Binding-site contacts:
Ligand atom OXT contacts residue LEU91 of chain 1.D at 3.8 Å.
Ligand atom OD1 contacts residue THR144 of chain 1.D at 2.6 Å (h-bond).
Ligand atom O contacts residue GLY142 of chain 1.D at 3.8 Å.
Ligand atom N contacts residue PRO90 of chain 1.D at 2.9 Å (h-bond).
Ligand atom C contacts residue THR92 of chain 1.D at 3.5 Å.
Ligand atom OD2 contacts residue GLY142 of chain 1.D at 3.6 Å.
Ligand atom CD2 contacts residue VAL139 of chain 1.D at 3.8 Å (hydrophobic).
Ligand atom N contacts residue GLU191 of chain 1.D at 3.1 Å (salt-bridge).
Ligand atom OXT contacts residue THR92 of chain 1.D at 3.0 Å (h-bond).
Ligand atom C contacts residue ALA143 of chain 1.D at 3.9 Å (hydrophobic).
Ligand atom CB1 contacts residue GLU191 of chain 1.D at 3.8 Å.
Ligand atom N contacts residue THR92 of chain 1.D at 3.3 Å (h-bond).
Ligand atom CA contacts residue GLU191 of chain 1.D at 3.5 Å.
Ligand atom CA contacts residue THR92 of chain 1.D at 3.4 Å.
Ligand atom N contacts residue TYR217 of chain 1.D at 4.0 Å.
Ligand atom OD2 contacts residue ALA143 of chain 1.D at 3.1 Å (h-bond).
Ligand atom CD1 contacts residue GLU15 of chain 1.D at 3.5 Å.
Ligand atom CD contacts residue PRO90 of chain 1.D at 3.3 Å (hydrophobic).
Ligand atom C contacts residue ARG97 of chain 1.D at 3.4 Å.
Ligand atom CD1 contacts residue ASN174 of chain 1.D at 3.5 Å.
Ligand atom CD1 contacts residue TYR63 of chain 1.D at 3.2 Å (hydrophobic).
Ligand atom O contacts residue ARG97 of chain 1.D at 2.9 Å (salt-bridge).
Ligand atom OD1 contacts residue GLU191 of chain 1.D at 4.0 Å.
Ligand atom OD1 contacts residue LEU189 of chain 1.D at 4.2 Å.
Ligand atom CG1 contacts residue GLU191 of chain 1.D at 4.1 Å.
Ligand atom OXT contacts residue PRO90 of chain 1.D at 3.5 Å (h-bond).
Ligand atom CG2 contacts residue TYR63 of chain 1.D at 3.4 Å (hydrophobic).
Ligand atom CA contacts residue ALA143 of chain 1.D at 4.3 Å (hydrophobic).
Ligand atom CG contacts residue TYR63 of chain 1.D at 3.5 Å (hydrophobic).
Ligand atom CB contacts residue GLU191 of chain 1.D at 4.3 Å.
Ligand atom OD2 contacts residue THR144 of chain 1.D at 3.1 Å (h-bond).
Ligand atom OXT contacts residue TYR63 of chain 1.D at 3.8 Å.
Ligand atom CD contacts residue GLU191 of chain 1.D at 3.7 Å.
Ligand atom CA contacts residue PRO90 of chain 1.D at 4.2 Å (hydrophobic).
Ligand atom OXT contacts residue ARG97 of chain 1.D at 2.8 Å (salt-bridge).
Ligand atom CD contacts residue TYR63 of chain 1.D at 3.7 Å (hydrophobic).
Ligand atom C contacts residue PRO90 of chain 1.D at 4.3 Å (hydrophobic).
Ligand atom O contacts residue ALA143 of chain 1.D at 3.0 Å (h-bond).
Ligand atom CG1 contacts residue THR144 of chain 1.D at 3.2 Å.
Ligand atom CD2 contacts residue TYR63 of chain 1.D at 3.6 Å (hydrophobic).

Sequence of chain 1.D:
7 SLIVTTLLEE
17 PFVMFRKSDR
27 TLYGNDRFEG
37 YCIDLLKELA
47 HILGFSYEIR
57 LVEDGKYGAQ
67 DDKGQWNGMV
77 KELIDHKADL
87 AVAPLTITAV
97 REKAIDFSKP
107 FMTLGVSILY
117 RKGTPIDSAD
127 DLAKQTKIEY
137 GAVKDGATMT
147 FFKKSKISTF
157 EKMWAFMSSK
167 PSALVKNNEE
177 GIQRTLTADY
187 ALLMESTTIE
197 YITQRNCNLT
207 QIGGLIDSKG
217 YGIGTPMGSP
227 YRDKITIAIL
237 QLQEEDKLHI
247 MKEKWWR

A protein and the small-molecule ligand that binds it are described below.
Small molecule (SMILES): C=C(C)[C@H]1CN[C@H](C(=O)O)[C@H]1CC(=O)O